The small molecule below binds the protein below.
Small molecule (SMILES): CC(=O)N[C@@H]1[C@@H](O)[C@H](O)[C@@H](CO)O[C@H]1O

Binding-site contacts:
Ligand atom C1 contacts residue ASN42 of chain 1.A at 1.4 Å.
Ligand atom C1 contacts residue THR24 of chain 1.A at 3.9 Å.
Ligand atom C5 contacts residue ASN42 of chain 1.A at 3.7 Å.
Ligand atom C7 contacts residue THR24 of chain 1.A at 3.5 Å.
Ligand atom N2 contacts residue ARG25 of chain 1.A at 4.3 Å.
Ligand atom C7 contacts residue ASN42 of chain 1.A at 3.7 Å.
Ligand atom O5 contacts residue ASN42 of chain 1.A at 2.4 Å (h-bond).
Ligand atom C3 contacts residue THR24 of chain 1.A at 4.1 Å.
Ligand atom C8 contacts residue TRP23 of chain 1.A at 3.3 Å (hydrophobic).
Ligand atom O7 contacts residue ASN42 of chain 1.A at 3.9 Å.
Ligand atom N2 contacts residue ASN42 of chain 1.A at 3.2 Å (h-bond).
Ligand atom C2 contacts residue THR24 of chain 1.A at 3.8 Å.
Ligand atom C4 contacts residue ASN42 of chain 1.A at 4.3 Å.
Ligand atom N2 contacts residue THR24 of chain 1.A at 2.8 Å (h-bond).
Ligand atom O6 contacts residue ARG74 of chain 1.A at 4.3 Å.
Ligand atom C7 contacts residue ARG25 of chain 1.A at 4.4 Å.
Ligand atom C3 contacts residue ASN42 of chain 1.A at 4.0 Å.
Ligand atom C8 contacts residue THR24 of chain 1.A at 3.3 Å.
Ligand atom C2 contacts residue ASN42 of chain 1.A at 2.7 Å.
Ligand atom C8 contacts residue ARG25 of chain 1.A at 3.9 Å.

Sequence of chain 1.A:
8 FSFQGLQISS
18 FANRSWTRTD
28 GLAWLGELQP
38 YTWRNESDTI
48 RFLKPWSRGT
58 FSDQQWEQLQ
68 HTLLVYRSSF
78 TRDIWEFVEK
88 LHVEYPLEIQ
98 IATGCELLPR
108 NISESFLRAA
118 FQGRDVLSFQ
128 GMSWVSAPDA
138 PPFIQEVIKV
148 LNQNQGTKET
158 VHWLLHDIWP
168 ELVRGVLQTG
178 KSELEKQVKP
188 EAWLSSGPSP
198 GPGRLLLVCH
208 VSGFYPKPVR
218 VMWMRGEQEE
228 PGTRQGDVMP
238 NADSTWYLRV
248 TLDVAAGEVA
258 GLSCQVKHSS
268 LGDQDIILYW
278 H